Sequence of chain 5.A:
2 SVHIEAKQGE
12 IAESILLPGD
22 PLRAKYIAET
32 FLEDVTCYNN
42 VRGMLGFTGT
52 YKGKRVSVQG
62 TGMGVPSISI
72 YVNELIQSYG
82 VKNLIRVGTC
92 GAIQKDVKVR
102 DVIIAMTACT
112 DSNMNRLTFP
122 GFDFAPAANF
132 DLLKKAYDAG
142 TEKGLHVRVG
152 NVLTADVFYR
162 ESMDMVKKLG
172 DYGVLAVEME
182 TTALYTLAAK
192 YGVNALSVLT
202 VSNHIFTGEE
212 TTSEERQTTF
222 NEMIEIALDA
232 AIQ

A protein and the small-molecule ligand that binds it are described below.
Small molecule (SMILES): Nc1ncnc2c1ncn2[C@@H]1O[C@H](CO)[C@@H](O)[C@H]1O

Sequence of chain 2.A:
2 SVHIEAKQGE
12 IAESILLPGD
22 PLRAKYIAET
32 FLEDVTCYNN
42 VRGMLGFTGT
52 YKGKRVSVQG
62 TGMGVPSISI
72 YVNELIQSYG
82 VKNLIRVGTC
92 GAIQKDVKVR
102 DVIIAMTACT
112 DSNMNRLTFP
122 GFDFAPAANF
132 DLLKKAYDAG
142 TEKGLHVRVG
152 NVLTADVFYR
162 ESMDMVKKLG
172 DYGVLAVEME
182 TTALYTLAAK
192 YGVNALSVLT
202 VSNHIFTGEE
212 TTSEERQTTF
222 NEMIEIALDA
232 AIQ

Binding-site contacts:
Ligand atom O2' contacts residue SO41 of chain 2.C at 3.2 Å (h-bond).
Ligand atom N3 contacts residue MET180 of chain 2.A at 3.5 Å.
Ligand atom N7 contacts residue CYS91 of chain 2.A at 3.5 Å.
Ligand atom C6 contacts residue PHE159 of chain 2.A at 3.7 Å (hydrophobic).
Ligand atom C5' contacts residue HIS4 of chain 5.A at 3.6 Å.
Ligand atom C2' contacts residue MET180 of chain 2.A at 3.6 Å (hydrophobic).
Ligand atom C5' contacts residue MET64 of chain 2.A at 3.8 Å (hydrophobic).
Ligand atom O2' contacts residue THR90 of chain 2.A at 3.7 Å.
Ligand atom O2' contacts residue MET180 of chain 2.A at 3.0 Å (h-bond).
Ligand atom C1' contacts residue THR90 of chain 2.A at 3.5 Å.
Ligand atom C3' contacts residue SO41 of chain 2.C at 3.6 Å.
Ligand atom N7 contacts residue GLY92 of chain 2.A at 3.5 Å (h-bond).
Ligand atom O4' contacts residue SO41 of chain 2.C at 3.5 Å (h-bond).
Ligand atom O3' contacts residue MET64 of chain 2.A at 3.7 Å.
Ligand atom O3' contacts residue SO41 of chain 2.C at 2.6 Å (h-bond).
Ligand atom O5' contacts residue HIS4 of chain 5.A at 2.6 Å (h-bond).
Ligand atom C5 contacts residue VAL178 of chain 2.A at 3.8 Å (hydrophobic).
Ligand atom N7 contacts residue ASN204 of chain 2.A at 3.0 Å (h-bond).
Ligand atom O4' contacts residue THR90 of chain 2.A at 3.5 Å (h-bond).
Ligand atom N3 contacts residue GLU179 of chain 2.A at 3.7 Å.
Ligand atom C2 contacts residue PHE159 of chain 2.A at 3.5 Å (hydrophobic).
Ligand atom O4' contacts residue ARG43 of chain 5.A at 3.5 Å (salt-bridge).
Ligand atom C5' contacts residue PHE159 of chain 2.A at 3.7 Å (hydrophobic).
Ligand atom O5' contacts residue PHE159 of chain 2.A at 3.4 Å.
Ligand atom O2' contacts residue GLU179 of chain 2.A at 3.4 Å.
Ligand atom N6 contacts residue ASN204 of chain 2.A at 3.0 Å (h-bond).
Ligand atom O2' contacts residue GLU181 of chain 2.A at 2.7 Å (salt-bridge).
Ligand atom N1 contacts residue PHE159 of chain 2.A at 3.6 Å.
Ligand atom C4' contacts residue ARG43 of chain 5.A at 3.6 Å.
Ligand atom C2' contacts residue SO41 of chain 2.C at 3.6 Å.
Ligand atom N6 contacts residue ILE206 of chain 2.A at 3.6 Å.
Ligand atom C4' contacts residue SO41 of chain 2.C at 3.6 Å.
Ligand atom O3' contacts residue GLU181 of chain 2.A at 2.7 Å (salt-bridge).
Ligand atom C1' contacts residue SO41 of chain 2.C at 3.3 Å.
Ligand atom C8 contacts residue THR90 of chain 2.A at 3.3 Å.
Ligand atom O2' contacts residue ARG87 of chain 2.A at 3.1 Å (salt-bridge).
Ligand atom N9 contacts residue THR90 of chain 2.A at 3.8 Å.
Ligand atom C8 contacts residue CYS91 of chain 2.A at 3.6 Å (hydrophobic).
Ligand atom C3' contacts residue GLU181 of chain 2.A at 3.6 Å.
Ligand atom N6 contacts residue GLY92 of chain 2.A at 3.8 Å.